A protein and the small-molecule ligand that binds it are described below.
Small molecule (SMILES): C=Cc1cc[n+]([Co]23(N=[N+]=[N-])(N(O)C(C)=C(C)N2O)N(O)C(C)=C(C)N3O)cc1

Sequence of chain 1.J:
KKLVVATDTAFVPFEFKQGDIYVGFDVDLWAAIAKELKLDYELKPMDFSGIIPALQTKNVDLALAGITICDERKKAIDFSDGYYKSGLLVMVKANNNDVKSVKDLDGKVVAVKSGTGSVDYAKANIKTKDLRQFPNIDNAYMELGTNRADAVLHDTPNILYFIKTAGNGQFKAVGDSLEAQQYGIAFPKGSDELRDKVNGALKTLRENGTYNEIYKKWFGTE

Binding-site contacts:
Ligand atom N11 contacts residue GLU184 of chain 1.J at 4.0 Å.
Ligand atom C23 contacts residue ASP76 of chain 1.J at 4.4 Å.
Ligand atom N09 contacts residue GLU77 of chain 1.J at 4.1 Å.
Ligand atom C21 contacts residue ASP125 of chain 1.J at 4.5 Å.
Ligand atom N13 contacts residue CYS75 of chain 1.J at 4.2 Å.
Ligand atom N13 contacts residue GLU184 of chain 1.J at 4.0 Å.
Ligand atom C21 contacts residue GLY122 of chain 1.J at 4.3 Å.
Ligand atom C24 contacts residue ASP125 of chain 1.J at 2.6 Å.
Ligand atom N09 contacts residue CYS75 of chain 1.J at 3.0 Å (h-bond).
Ligand atom N12 contacts residue CYS75 of chain 1.J at 2.5 Å (h-bond).
Ligand atom C25 contacts residue ASP125 of chain 1.J at 4.3 Å.
Ligand atom C23 contacts residue CYS75 of chain 1.J at 3.1 Å (hydrophobic).
Ligand atom O04 contacts residue GLU184 of chain 1.J at 4.0 Å.
Ligand atom C20 contacts residue CYS75 of chain 1.J at 3.8 Å (hydrophobic).
Ligand atom C22 contacts residue CYS75 of chain 1.J at 3.3 Å (hydrophobic).
Ligand atom O03 contacts residue CYS75 of chain 1.J at 3.4 Å (h-bond).
Ligand atom O06 contacts residue GLU77 of chain 1.J at 3.8 Å.
Ligand atom O04 contacts residue GLN186 of chain 1.J at 4.2 Å.
Ligand atom C21 contacts residue CYS75 of chain 1.J at 4.0 Å (hydrophobic).
Ligand atom O03 contacts residue GLU77 of chain 1.J at 3.2 Å.
Ligand atom O04 contacts residue CYS75 of chain 1.J at 4.1 Å.
Ligand atom C20 contacts residue ASP125 of chain 1.J at 3.7 Å.
Ligand atom O05 contacts residue CYS75 of chain 1.J at 3.9 Å.
Ligand atom C27 contacts residue CYS75 of chain 1.J at 4.2 Å (hydrophobic).
Ligand atom O05 contacts residue GLU184 of chain 1.J at 3.3 Å (salt-bridge).
Ligand atom N10 contacts residue CYS75 of chain 1.J at 3.4 Å (h-bond).
Ligand atom C25 contacts residue ARG78 of chain 1.J at 4.0 Å.
Ligand atom O04 contacts residue THR73 of chain 1.J at 4.2 Å.
Ligand atom N11 contacts residue CYS75 of chain 1.J at 3.0 Å (h-bond).
Ligand atom O06 contacts residue CYS75 of chain 1.J at 3.1 Å (h-bond).
Ligand atom O05 contacts residue THR73 of chain 1.J at 4.1 Å.
Ligand atom CO01 contacts residue CYS75 of chain 1.J at 2.3 Å.
Ligand atom C25 contacts residue GLY122 of chain 1.J at 3.0 Å.